Sequence of chain 1.A:
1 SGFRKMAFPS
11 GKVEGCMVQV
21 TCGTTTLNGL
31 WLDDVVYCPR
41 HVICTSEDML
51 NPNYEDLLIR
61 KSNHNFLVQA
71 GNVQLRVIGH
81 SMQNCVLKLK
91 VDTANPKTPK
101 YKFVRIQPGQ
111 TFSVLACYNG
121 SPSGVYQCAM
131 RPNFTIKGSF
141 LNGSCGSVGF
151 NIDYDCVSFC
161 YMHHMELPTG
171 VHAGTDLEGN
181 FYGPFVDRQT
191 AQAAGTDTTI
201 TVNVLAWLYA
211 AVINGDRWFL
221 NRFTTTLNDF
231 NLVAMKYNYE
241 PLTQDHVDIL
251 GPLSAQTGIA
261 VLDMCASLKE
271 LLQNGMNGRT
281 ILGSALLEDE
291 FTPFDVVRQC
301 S

Binding-site contacts:
Ligand atom O contacts residue GLU166 of chain 1.A at 3.8 Å.
Ligand atom CA contacts residue GLU166 of chain 1.A at 4.5 Å.
Ligand atom N contacts residue HIS163 of chain 1.A at 3.9 Å.
Ligand atom C contacts residue PHE140 of chain 1.A at 4.1 Å (hydrophobic).
Ligand atom N contacts residue SER144 of chain 1.A at 3.8 Å.
Ligand atom OXT contacts residue GLU166 of chain 1.A at 3.7 Å.
Ligand atom OXT contacts residue HIS163 of chain 1.A at 2.5 Å (h-bond).
Ligand atom CA contacts residue LEU141 of chain 1.A at 4.2 Å (hydrophobic).
Ligand atom C contacts residue GLU166 of chain 1.A at 3.9 Å.
Ligand atom O contacts residue PHE140 of chain 1.A at 3.2 Å (h-bond).
Ligand atom OXT contacts residue HIS172 of chain 1.A at 3.8 Å.
Ligand atom C contacts residue HIS163 of chain 1.A at 3.6 Å.
Ligand atom CA contacts residue ASN142 of chain 1.A at 4.3 Å.
Ligand atom N contacts residue CYS145 of chain 1.A at 2.8 Å (h-bond).
Ligand atom O contacts residue ASN142 of chain 1.A at 4.0 Å.
Ligand atom C contacts residue LEU141 of chain 1.A at 3.9 Å (hydrophobic).
Ligand atom N contacts residue LEU141 of chain 1.A at 4.0 Å.
Ligand atom OXT contacts residue PHE140 of chain 1.A at 3.7 Å.
Ligand atom O contacts residue LEU141 of chain 1.A at 3.6 Å (h-bond).
Ligand atom OXT contacts residue SER144 of chain 1.A at 3.9 Å.
Ligand atom O contacts residue SER144 of chain 1.A at 4.3 Å.
Ligand atom CA contacts residue HIS163 of chain 1.A at 4.2 Å.
Ligand atom C contacts residue SER144 of chain 1.A at 4.0 Å.
Ligand atom CA contacts residue CYS145 of chain 1.A at 4.1 Å (hydrophobic).
Ligand atom OXT contacts residue MET165 of chain 1.A at 4.0 Å.

The small molecule below binds the protein below.
Small molecule (SMILES): NCC(=O)O